A protein and the small-molecule ligand that binds it are described below.
Small molecule (SMILES): Nc1ccccc1SCCCCP(=O)(O)O

Sequence of chain 2.A:
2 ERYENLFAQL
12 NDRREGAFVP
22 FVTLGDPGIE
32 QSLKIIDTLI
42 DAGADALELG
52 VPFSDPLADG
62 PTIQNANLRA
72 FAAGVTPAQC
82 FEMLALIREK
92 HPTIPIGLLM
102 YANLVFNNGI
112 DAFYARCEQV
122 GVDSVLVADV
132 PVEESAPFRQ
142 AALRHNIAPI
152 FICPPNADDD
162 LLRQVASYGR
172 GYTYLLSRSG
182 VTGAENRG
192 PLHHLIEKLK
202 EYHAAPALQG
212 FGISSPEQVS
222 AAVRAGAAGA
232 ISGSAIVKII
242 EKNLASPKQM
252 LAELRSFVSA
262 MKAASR

Binding-site contacts:
Ligand atom C1 contacts residue TYR175 of chain 2.A at 3.4 Å (hydrophobic).
Ligand atom C3 contacts residue LEU100 of chain 2.A at 3.6 Å (hydrophobic).
Ligand atom N1 contacts residue LEU100 of chain 2.A at 3.7 Å.
Ligand atom P1 contacts residue GLY184 of chain 2.A at 3.9 Å.
Ligand atom C8 contacts residue TYR175 of chain 2.A at 3.6 Å (hydrophobic).
Ligand atom O1 contacts residue SER235 of chain 2.A at 2.4 Å (h-bond).
Ligand atom C10 contacts residue SER235 of chain 2.A at 3.5 Å.
Ligand atom C10 contacts residue THR183 of chain 2.A at 3.5 Å.
Ligand atom N1 contacts residue ASP60 of chain 2.A at 3.1 Å (salt-bridge).
Ligand atom C2 contacts residue LEU100 of chain 2.A at 3.6 Å (hydrophobic).
Ligand atom O2 contacts residue GLY213 of chain 2.A at 3.9 Å.
Ligand atom C6 contacts residue PHE212 of chain 2.A at 3.9 Å (hydrophobic).
Ligand atom S1 contacts residue PHE22 of chain 2.A at 3.8 Å.
Ligand atom C7 contacts residue ILE232 of chain 2.A at 3.6 Å (hydrophobic).
Ligand atom O3 contacts residue PHE212 of chain 2.A at 3.0 Å.
Ligand atom O2 contacts residue GLY234 of chain 2.A at 3.0 Å (h-bond).
Ligand atom C1 contacts residue LEU127 of chain 2.A at 3.5 Å (hydrophobic).
Ligand atom C7 contacts residue TYR175 of chain 2.A at 3.0 Å (hydrophobic).
Ligand atom N1 contacts residue THR183 of chain 2.A at 3.5 Å.
Ligand atom O3 contacts residue GLY184 of chain 2.A at 3.4 Å (h-bond).
Ligand atom S1 contacts residue TYR175 of chain 2.A at 3.6 Å.
Ligand atom C10 contacts residue ILE64 of chain 2.A at 3.7 Å (hydrophobic).
Ligand atom C4 contacts residue ASP60 of chain 2.A at 3.9 Å.
Ligand atom O3 contacts residue GLY213 of chain 2.A at 3.0 Å (h-bond).
Ligand atom C9 contacts residue GLY234 of chain 2.A at 3.6 Å.
Ligand atom C1 contacts residue LEU100 of chain 2.A at 3.8 Å (hydrophobic).
Ligand atom O1 contacts residue ALA185 of chain 2.A at 3.5 Å (h-bond).
Ligand atom O3 contacts residue THR183 of chain 2.A at 3.8 Å.
Ligand atom C10 contacts residue GLY234 of chain 2.A at 3.7 Å.
Ligand atom O2 contacts residue SER235 of chain 2.A at 3.5 Å (h-bond).
Ligand atom C5 contacts residue PHE212 of chain 2.A at 3.9 Å (hydrophobic).
Ligand atom P1 contacts residue SER235 of chain 2.A at 3.5 Å.
Ligand atom C2 contacts residue TYR175 of chain 2.A at 3.7 Å (hydrophobic).
Ligand atom P1 contacts residue GLY234 of chain 2.A at 3.9 Å.
Ligand atom C3 contacts residue THR183 of chain 2.A at 3.5 Å.
Ligand atom C4 contacts residue THR183 of chain 2.A at 3.4 Å.
Ligand atom O1 contacts residue GLY184 of chain 2.A at 3.1 Å (h-bond).
Ligand atom O1 contacts residue THR183 of chain 2.A at 3.7 Å.
Ligand atom C8 contacts residue THR183 of chain 2.A at 3.8 Å.
Ligand atom C6 contacts residue ILE153 of chain 2.A at 3.7 Å (hydrophobic).